Sequence of chain 1.A:
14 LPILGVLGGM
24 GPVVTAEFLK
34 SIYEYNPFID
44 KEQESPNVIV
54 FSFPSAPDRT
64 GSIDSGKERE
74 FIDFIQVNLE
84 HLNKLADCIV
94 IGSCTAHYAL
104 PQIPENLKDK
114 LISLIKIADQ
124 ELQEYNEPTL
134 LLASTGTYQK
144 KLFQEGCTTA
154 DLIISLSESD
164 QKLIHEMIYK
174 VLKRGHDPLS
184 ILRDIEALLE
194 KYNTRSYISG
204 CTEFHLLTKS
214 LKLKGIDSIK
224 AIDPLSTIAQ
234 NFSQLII

The protein below binds the small molecule below.
Small molecule (SMILES): C[C@H](C(=O)O)[C@H](N)C(=O)O

Binding-site contacts:
Ligand atom OD1 contacts residue MET23 of chain 1.A at 2.9 Å (h-bond).
Ligand atom N contacts residue THR205 of chain 1.A at 3.0 Å (h-bond).
Ligand atom OD2 contacts residue SER96 of chain 1.A at 3.6 Å.
Ligand atom CG contacts residue ACB1 of chain 1.C at 0.5 Å.
Ligand atom O contacts residue ACB1 of chain 1.C at 1.5 Å (h-bond).
Ligand atom OXT contacts residue GLY203 of chain 1.A at 3.3 Å (h-bond).
Ligand atom OXT contacts residue THR205 of chain 1.A at 3.1 Å (h-bond).
Ligand atom C4 contacts residue ACB1 of chain 1.C at 0.9 Å.
Ligand atom OXT contacts residue CYS204 of chain 1.A at 3.2 Å.
Ligand atom C contacts residue ACB1 of chain 1.C at 0.5 Å.
Ligand atom OXT contacts residue THR98 of chain 1.A at 3.7 Å.
Ligand atom O contacts residue SER96 of chain 1.A at 2.4 Å (h-bond).
Ligand atom N contacts residue GLU206 of chain 1.A at 2.8 Å (salt-bridge).
Ligand atom C contacts residue THR98 of chain 1.A at 3.6 Å.
Ligand atom CA contacts residue THR205 of chain 1.A at 3.8 Å.
Ligand atom CA contacts residue ACB1 of chain 1.C at 1.4 Å.
Ligand atom C4 contacts residue THR140 of chain 1.A at 3.9 Å.
Ligand atom OXT contacts residue ACB1 of chain 1.C at 0.9 Å.
Ligand atom CG contacts residue SER96 of chain 1.A at 3.7 Å.
Ligand atom CA contacts residue CYS204 of chain 1.A at 3.3 Å (hydrophobic).
Ligand atom O contacts residue THR98 of chain 1.A at 3.1 Å (h-bond).
Ligand atom C contacts residue SER96 of chain 1.A at 3.5 Å.
Ligand atom CB contacts residue ACB1 of chain 1.C at 0.6 Å.
Ligand atom C contacts residue THR205 of chain 1.A at 3.8 Å.
Ligand atom CG contacts residue LYS176 of chain 1.A at 3.8 Å.
Ligand atom OXT contacts residue SER96 of chain 1.A at 3.9 Å.
Ligand atom OD2 contacts residue ARG62 of chain 1.A at 3.0 Å (salt-bridge).
Ligand atom OXT contacts residue CYS97 of chain 1.A at 3.0 Å (h-bond).
Ligand atom OD1 contacts residue LYS176 of chain 1.A at 3.5 Å (salt-bridge).
Ligand atom CG contacts residue MET23 of chain 1.A at 3.9 Å (hydrophobic).
Ligand atom OD2 contacts residue ACB1 of chain 1.C at 0.7 Å (h-bond).
Ligand atom C contacts residue CYS97 of chain 1.A at 3.5 Å (hydrophobic).
Ligand atom N contacts residue ACB1 of chain 1.C at 0.7 Å (h-bond).
Ligand atom N contacts residue CYS204 of chain 1.A at 3.8 Å.
Ligand atom C contacts residue CYS204 of chain 1.A at 3.9 Å (hydrophobic).
Ligand atom O contacts residue CYS97 of chain 1.A at 3.2 Å (h-bond).
Ligand atom OD1 contacts residue THR205 of chain 1.A at 4.0 Å.
Ligand atom C4 contacts residue THR98 of chain 1.A at 2.9 Å.
Ligand atom OD1 contacts residue GLU206 of chain 1.A at 3.5 Å (salt-bridge).
Ligand atom OD1 contacts residue ACB1 of chain 1.C at 1.1 Å (h-bond).